Sequence of chain 1.I:
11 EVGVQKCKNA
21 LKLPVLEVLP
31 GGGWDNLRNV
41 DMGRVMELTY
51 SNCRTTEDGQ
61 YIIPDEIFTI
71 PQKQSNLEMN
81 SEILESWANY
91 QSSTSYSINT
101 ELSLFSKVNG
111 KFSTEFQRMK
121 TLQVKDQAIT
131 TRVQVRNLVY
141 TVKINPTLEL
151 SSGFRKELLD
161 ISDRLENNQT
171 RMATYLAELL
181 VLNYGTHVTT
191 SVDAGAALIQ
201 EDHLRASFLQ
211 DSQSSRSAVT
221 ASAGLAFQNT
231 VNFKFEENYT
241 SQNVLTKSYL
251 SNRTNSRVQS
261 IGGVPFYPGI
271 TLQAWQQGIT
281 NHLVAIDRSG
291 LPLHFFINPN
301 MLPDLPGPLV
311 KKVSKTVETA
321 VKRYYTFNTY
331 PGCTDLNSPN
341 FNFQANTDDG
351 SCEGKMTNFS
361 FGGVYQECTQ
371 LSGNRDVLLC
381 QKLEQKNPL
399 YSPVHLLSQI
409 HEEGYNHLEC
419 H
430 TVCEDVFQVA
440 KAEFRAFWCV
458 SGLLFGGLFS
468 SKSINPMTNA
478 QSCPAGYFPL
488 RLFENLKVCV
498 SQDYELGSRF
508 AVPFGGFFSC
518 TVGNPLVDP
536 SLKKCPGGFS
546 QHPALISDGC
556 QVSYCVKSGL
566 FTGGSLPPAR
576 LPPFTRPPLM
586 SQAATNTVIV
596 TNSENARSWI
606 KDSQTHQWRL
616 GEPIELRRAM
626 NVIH

Binding-site contacts:
Ligand atom C6 contacts residue PHE208 of chain 1.I at 4.2 Å (hydrophobic).
Ligand atom O6 contacts residue SER207 of chain 1.I at 3.5 Å (h-bond).
Ligand atom O7 contacts residue ASP211 of chain 1.I at 3.9 Å.
Ligand atom C1 contacts residue ASN252 of chain 1.I at 1.4 Å.
Ligand atom N2 contacts residue SER251 of chain 1.I at 4.1 Å.
Ligand atom C2 contacts residue ASN252 of chain 1.I at 2.5 Å.
Ligand atom C8 contacts residue ASP211 of chain 1.I at 4.3 Å.
Ligand atom C6 contacts residue ASP211 of chain 1.I at 3.2 Å.
Ligand atom O7 contacts residue SER251 of chain 1.I at 3.2 Å.
Ligand atom C4 contacts residue ASN252 of chain 1.I at 4.3 Å.
Ligand atom C7 contacts residue ASP211 of chain 1.I at 4.4 Å.
Ligand atom C2 contacts residue SER248 of chain 1.I at 3.6 Å.
Ligand atom C4 contacts residue SER248 of chain 1.I at 4.1 Å.
Ligand atom C8 contacts residue SER251 of chain 1.I at 3.5 Å.
Ligand atom O6 contacts residue PHE208 of chain 1.I at 4.3 Å.
Ligand atom C5 contacts residue ASN252 of chain 1.I at 3.7 Å.
Ligand atom C7 contacts residue ASN252 of chain 1.I at 4.0 Å.
Ligand atom C1 contacts residue SER248 of chain 1.I at 4.0 Å.
Ligand atom N2 contacts residue ASN252 of chain 1.I at 3.0 Å (h-bond).
Ligand atom C5 contacts residue SER248 of chain 1.I at 4.5 Å.
Ligand atom O6 contacts residue ASP211 of chain 1.I at 2.8 Å (salt-bridge).
Ligand atom O5 contacts residue ASN252 of chain 1.I at 2.4 Å (h-bond).
Ligand atom C3 contacts residue ASN252 of chain 1.I at 3.9 Å.
Ligand atom O5 contacts residue PHE208 of chain 1.I at 3.8 Å.
Ligand atom O7 contacts residue SER248 of chain 1.I at 4.3 Å.
Ligand atom C3 contacts residue SER248 of chain 1.I at 4.3 Å.
Ligand atom C7 contacts residue SER251 of chain 1.I at 3.7 Å.
Ligand atom O5 contacts residue SER248 of chain 1.I at 3.8 Å.

A protein and the small-molecule ligand that binds it are described below.
Small molecule (SMILES): CC(=O)N[C@H]1[C@H](O[C@H]2[C@H](O)[C@@H](NC(C)=O)CO[C@@H]2CO)O[C@H](CO)[C@@H](O)[C@@H]1O